Binding-site contacts:
Ligand atom C1 contacts residue ASN355 of chain 1.E at 1.4 Å.
Ligand atom C5 contacts residue ASN355 of chain 1.E at 3.7 Å.
Ligand atom C8 contacts residue ASN355 of chain 1.E at 4.2 Å.
Ligand atom C4 contacts residue ASN355 of chain 1.E at 4.2 Å.
Ligand atom C7 contacts residue TRP387 of chain 1.E at 3.5 Å (hydrophobic).
Ligand atom C2 contacts residue ASN355 of chain 1.E at 2.5 Å.
Ligand atom C1 contacts residue SER357 of chain 1.E at 4.0 Å.
Ligand atom C8 contacts residue TRP387 of chain 1.E at 3.9 Å (hydrophobic).
Ligand atom C8 contacts residue THR342 of chain 1.E at 3.6 Å.
Ligand atom N2 contacts residue ASN355 of chain 1.E at 2.9 Å (h-bond).
Ligand atom C7 contacts residue ASN355 of chain 1.E at 3.6 Å.
Ligand atom C3 contacts residue ASN355 of chain 1.E at 3.8 Å.
Ligand atom O5 contacts residue SER357 of chain 1.E at 3.9 Å.
Ligand atom O7 contacts residue TRP387 of chain 1.E at 3.1 Å.
Ligand atom O5 contacts residue ASN355 of chain 1.E at 2.4 Å (h-bond).
Ligand atom C8 contacts residue LEU338 of chain 1.E at 4.2 Å (hydrophobic).
Ligand atom N2 contacts residue TRP387 of chain 1.E at 4.3 Å.
Ligand atom O7 contacts residue ASN355 of chain 1.E at 3.9 Å.

Sequence of chain 1.E:
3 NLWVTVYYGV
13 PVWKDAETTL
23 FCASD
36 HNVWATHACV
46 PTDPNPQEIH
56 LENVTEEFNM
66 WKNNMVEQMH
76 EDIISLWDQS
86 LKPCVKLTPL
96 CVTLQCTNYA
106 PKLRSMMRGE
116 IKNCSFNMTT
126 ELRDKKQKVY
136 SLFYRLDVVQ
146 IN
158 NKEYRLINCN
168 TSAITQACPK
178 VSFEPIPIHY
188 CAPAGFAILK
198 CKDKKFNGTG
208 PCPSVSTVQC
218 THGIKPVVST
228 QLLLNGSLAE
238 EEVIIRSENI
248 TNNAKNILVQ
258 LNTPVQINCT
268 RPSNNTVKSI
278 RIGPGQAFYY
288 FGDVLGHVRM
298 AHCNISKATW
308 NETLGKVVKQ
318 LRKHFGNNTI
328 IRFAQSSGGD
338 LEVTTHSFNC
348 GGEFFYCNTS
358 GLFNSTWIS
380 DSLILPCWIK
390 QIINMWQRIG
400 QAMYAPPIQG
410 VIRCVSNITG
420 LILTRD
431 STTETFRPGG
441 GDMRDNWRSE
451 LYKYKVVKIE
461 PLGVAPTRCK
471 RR

The protein below binds the small molecule below.
Small molecule (SMILES): CC(=O)N[C@@H]1[C@@H](O)[C@H](O)[C@@H](CO)O[C@H]1O